This small molecule binds to this protein.
Small molecule (SMILES): CC(=O)N[C@H]1[C@H](O[C@H]2[C@H](O)[C@@H](NC(C)=O)CO[C@@H]2CO)O[C@H](CO)[C@@H](O)[C@@H]1O

Sequence of chain 3.D:
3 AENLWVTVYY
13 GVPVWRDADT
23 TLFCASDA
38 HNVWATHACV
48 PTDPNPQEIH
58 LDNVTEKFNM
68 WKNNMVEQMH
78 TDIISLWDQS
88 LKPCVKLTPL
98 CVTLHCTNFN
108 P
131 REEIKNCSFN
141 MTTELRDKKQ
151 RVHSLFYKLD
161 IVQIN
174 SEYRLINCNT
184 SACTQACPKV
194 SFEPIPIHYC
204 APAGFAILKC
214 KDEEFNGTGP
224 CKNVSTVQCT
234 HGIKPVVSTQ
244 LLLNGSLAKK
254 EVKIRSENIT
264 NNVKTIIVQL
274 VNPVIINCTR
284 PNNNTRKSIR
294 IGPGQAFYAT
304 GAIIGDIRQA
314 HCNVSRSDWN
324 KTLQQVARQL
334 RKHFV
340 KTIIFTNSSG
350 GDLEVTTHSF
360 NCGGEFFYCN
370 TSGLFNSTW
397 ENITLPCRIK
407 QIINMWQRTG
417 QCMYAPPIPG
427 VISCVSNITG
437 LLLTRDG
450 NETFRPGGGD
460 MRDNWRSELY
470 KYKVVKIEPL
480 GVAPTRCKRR

Binding-site contacts:
Ligand atom O6 contacts residue SER138 of chain 3.D at 4.0 Å.
Ligand atom O7 contacts residue ASN136 of chain 3.D at 4.0 Å.
Ligand atom C8 contacts residue GLY304 of chain 3.D at 4.3 Å.
Ligand atom O5 contacts residue ASN136 of chain 3.D at 2.4 Å (h-bond).
Ligand atom C5 contacts residue ASN136 of chain 3.D at 3.7 Å.
Ligand atom O6 contacts residue ARG151 of chain 3.D at 3.6 Å (salt-bridge).
Ligand atom C1 contacts residue ASN136 of chain 3.D at 1.4 Å.
Ligand atom C8 contacts residue ARG151 of chain 3.D at 3.6 Å.
Ligand atom C3 contacts residue HIS153 of chain 3.D at 3.9 Å.
Ligand atom C3 contacts residue ASN136 of chain 3.D at 3.8 Å.
Ligand atom N2 contacts residue ASN136 of chain 3.D at 2.9 Å (h-bond).
Ligand atom C7 contacts residue HIS153 of chain 3.D at 4.5 Å.
Ligand atom O4 contacts residue HIS153 of chain 3.D at 3.7 Å.
Ligand atom C4 contacts residue ASN136 of chain 3.D at 4.2 Å.
Ligand atom C8 contacts residue LEU155 of chain 3.D at 4.2 Å (hydrophobic).
Ligand atom C7 contacts residue ASN136 of chain 3.D at 3.7 Å.
Ligand atom C5 contacts residue HIS153 of chain 3.D at 3.9 Å.
Ligand atom C1 contacts residue HIS153 of chain 3.D at 4.3 Å.
Ligand atom O7 contacts residue HIS153 of chain 3.D at 3.7 Å.
Ligand atom C8 contacts residue ALA305 of chain 3.D at 3.8 Å (hydrophobic).
Ligand atom C7 contacts residue PHE106 of chain 3.D at 3.9 Å (hydrophobic).
Ligand atom O7 contacts residue PHE106 of chain 3.D at 3.9 Å.
Ligand atom O6 contacts residue HIS153 of chain 3.D at 4.0 Å.
Ligand atom C8 contacts residue PHE106 of chain 3.D at 3.5 Å (hydrophobic).
Ligand atom C2 contacts residue ASN136 of chain 3.D at 2.5 Å.
Ligand atom C4 contacts residue HIS153 of chain 3.D at 4.1 Å.